Binding-site contacts:
Ligand atom OXT contacts residue DMS1 of chain 1.Q at 3.3 Å.
Ligand atom CE2 contacts residue GLU182 of chain 1.B at 3.6 Å.
Ligand atom C contacts residue SER180 of chain 1.A at 3.5 Å.
Ligand atom OXT contacts residue SER180 of chain 1.A at 2.6 Å (h-bond).
Ligand atom CZ3 contacts residue PRO156 of chain 1.A at 3.9 Å (hydrophobic).
Ligand atom CZ2 contacts residue TYR181 of chain 1.B at 4.3 Å (hydrophobic).
Ligand atom C contacts residue DMS1 of chain 1.Q at 4.3 Å.
Ligand atom CH2 contacts residue SER180 of chain 1.A at 4.1 Å.
Ligand atom CH2 contacts residue DMS1 of chain 1.Q at 4.2 Å.
Ligand atom CZ2 contacts residue GLU182 of chain 1.B at 3.5 Å.
Ligand atom CZ3 contacts residue SER180 of chain 1.A at 3.6 Å.
Ligand atom NE1 contacts residue DMS1 of chain 1.Q at 3.8 Å.
Ligand atom CD2 contacts residue SER180 of chain 1.A at 4.5 Å.
Ligand atom C contacts residue ARG179 of chain 1.A at 4.2 Å.
Ligand atom O contacts residue ARG179 of chain 1.A at 3.1 Å.
Ligand atom CE2 contacts residue DMS1 of chain 1.Q at 3.9 Å.
Ligand atom CZ3 contacts residue ASN157 of chain 1.A at 4.2 Å.
Ligand atom CH2 contacts residue ILE20 of chain 1.B at 4.0 Å (hydrophobic).
Ligand atom CG contacts residue DMS1 of chain 1.Q at 4.4 Å.
Ligand atom N contacts residue DMS1 of chain 1.Q at 4.3 Å.
Ligand atom CE3 contacts residue PRO156 of chain 1.A at 3.9 Å (hydrophobic).
Ligand atom CD2 contacts residue DMS1 of chain 1.Q at 4.3 Å.
Ligand atom CH2 contacts residue ASN157 of chain 1.A at 3.3 Å.
Ligand atom CE3 contacts residue SER180 of chain 1.A at 3.8 Å.
Ligand atom CZ2 contacts residue DMS1 of chain 1.Q at 4.0 Å.
Ligand atom CZ2 contacts residue ASN157 of chain 1.A at 3.6 Å.
Ligand atom CD1 contacts residue GLU182 of chain 1.B at 4.0 Å.
Ligand atom CZ3 contacts residue ILE20 of chain 1.B at 3.8 Å (hydrophobic).
Ligand atom O contacts residue SER180 of chain 1.A at 2.9 Å (h-bond).
Ligand atom CH2 contacts residue TYR181 of chain 1.B at 3.9 Å (hydrophobic).
Ligand atom NE1 contacts residue GLU182 of chain 1.B at 3.0 Å (salt-bridge).
Ligand atom CD1 contacts residue DMS1 of chain 1.Q at 4.1 Å.

Sequence of chain 1.A:
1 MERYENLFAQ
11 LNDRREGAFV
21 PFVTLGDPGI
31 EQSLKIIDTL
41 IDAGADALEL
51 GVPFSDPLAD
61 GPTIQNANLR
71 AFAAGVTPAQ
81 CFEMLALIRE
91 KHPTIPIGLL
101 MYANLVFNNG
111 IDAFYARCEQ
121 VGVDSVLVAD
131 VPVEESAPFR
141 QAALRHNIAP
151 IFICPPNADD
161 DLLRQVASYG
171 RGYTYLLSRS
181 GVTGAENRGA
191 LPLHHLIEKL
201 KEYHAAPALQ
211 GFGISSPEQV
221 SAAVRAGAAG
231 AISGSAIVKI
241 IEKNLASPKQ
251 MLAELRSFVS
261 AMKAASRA

The protein below binds the small molecule below.
Small molecule (SMILES): N[C@@H](Cc1c[nH]c2ccccc12)C(=O)O

Sequence of chain 1.B:
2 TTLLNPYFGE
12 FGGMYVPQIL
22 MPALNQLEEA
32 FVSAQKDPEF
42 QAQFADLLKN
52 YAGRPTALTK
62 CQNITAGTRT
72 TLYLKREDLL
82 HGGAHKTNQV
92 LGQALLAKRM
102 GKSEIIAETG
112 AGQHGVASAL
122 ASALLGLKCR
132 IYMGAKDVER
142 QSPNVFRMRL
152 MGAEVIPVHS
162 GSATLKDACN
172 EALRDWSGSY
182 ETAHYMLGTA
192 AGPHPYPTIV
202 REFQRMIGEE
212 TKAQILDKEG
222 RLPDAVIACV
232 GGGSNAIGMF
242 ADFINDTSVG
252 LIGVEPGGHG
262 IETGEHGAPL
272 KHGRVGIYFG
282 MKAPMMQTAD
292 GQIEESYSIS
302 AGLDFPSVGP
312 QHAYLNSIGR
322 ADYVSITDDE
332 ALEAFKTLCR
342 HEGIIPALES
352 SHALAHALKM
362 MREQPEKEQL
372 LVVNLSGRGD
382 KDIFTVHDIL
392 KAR